Sequence of chain 3.A:
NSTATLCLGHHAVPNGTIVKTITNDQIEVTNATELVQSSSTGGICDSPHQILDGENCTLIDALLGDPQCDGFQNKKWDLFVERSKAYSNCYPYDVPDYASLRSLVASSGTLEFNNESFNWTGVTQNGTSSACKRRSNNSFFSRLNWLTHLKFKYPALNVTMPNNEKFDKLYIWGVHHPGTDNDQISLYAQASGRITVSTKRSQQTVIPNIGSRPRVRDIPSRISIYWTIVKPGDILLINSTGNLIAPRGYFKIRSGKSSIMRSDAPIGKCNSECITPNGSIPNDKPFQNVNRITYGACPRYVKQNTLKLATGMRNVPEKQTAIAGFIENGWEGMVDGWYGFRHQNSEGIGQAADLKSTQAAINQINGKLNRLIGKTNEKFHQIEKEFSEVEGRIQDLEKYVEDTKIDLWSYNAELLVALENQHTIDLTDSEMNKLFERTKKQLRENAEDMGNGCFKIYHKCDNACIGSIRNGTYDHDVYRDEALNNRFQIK

Binding-site contacts:
Ligand atom C6 contacts residue TYR94 of chain 3.A at 4.0 Å (hydrophobic).
Ligand atom C7 contacts residue ASN63 of chain 3.A at 3.5 Å.
Ligand atom O6 contacts residue TYR94 of chain 3.A at 3.1 Å (h-bond).
Ligand atom C1 contacts residue TYR94 of chain 3.A at 4.2 Å (hydrophobic).
Ligand atom O5 contacts residue ASN63 of chain 3.A at 2.3 Å (h-bond).
Ligand atom C2 contacts residue ASN63 of chain 3.A at 2.5 Å.
Ligand atom C3 contacts residue ASN63 of chain 3.A at 3.8 Å.
Ligand atom O7 contacts residue ASN63 of chain 3.A at 3.5 Å (h-bond).
Ligand atom C4 contacts residue ASN63 of chain 3.A at 4.2 Å.
Ligand atom C5 contacts residue TYR94 of chain 3.A at 4.2 Å (hydrophobic).
Ligand atom C5 contacts residue ASN63 of chain 3.A at 3.6 Å.
Ligand atom N2 contacts residue ASN63 of chain 3.A at 3.0 Å (h-bond).
Ligand atom O5 contacts residue TYR94 of chain 3.A at 3.3 Å (h-bond).
Ligand atom C8 contacts residue GLU62 of chain 3.A at 3.8 Å.
Ligand atom C1 contacts residue ASN63 of chain 3.A at 1.4 Å.

This protein binds this small molecule.
Small molecule (SMILES): CC(=O)N[C@@H]1[C@@H](O)[C@H](O)[C@@H](CO)O[C@H]1O